A small-molecule ligand and the protein it binds are described below.
Small molecule (SMILES): O=C(O)C(=O)CO

Sequence of chain 3.B:
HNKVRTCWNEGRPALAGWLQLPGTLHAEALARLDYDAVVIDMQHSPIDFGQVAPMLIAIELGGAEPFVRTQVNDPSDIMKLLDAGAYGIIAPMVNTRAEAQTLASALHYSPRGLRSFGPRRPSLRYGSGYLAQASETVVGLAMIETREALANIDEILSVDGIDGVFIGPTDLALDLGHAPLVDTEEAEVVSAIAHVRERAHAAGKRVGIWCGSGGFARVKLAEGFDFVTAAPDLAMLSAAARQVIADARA

Binding-site contacts:
Ligand atom O1 contacts residue ASP172 of chain 3.B at 3.1 Å (salt-bridge).
Ligand atom O1 contacts residue MG1 of chain 3.K at 2.1 Å.
Ligand atom C3 contacts residue GLY169 of chain 3.B at 3.5 Å.
Ligand atom O3 contacts residue ARG70 of chain 3.B at 2.8 Å (salt-bridge).
Ligand atom C2 contacts residue MG1 of chain 3.K at 2.8 Å.
Ligand atom O2 contacts residue GLY169 of chain 3.B at 3.3 Å.
Ligand atom C2 contacts residue GLU146 of chain 3.B at 3.7 Å.
Ligand atom C2 contacts residue ARG70 of chain 3.B at 3.7 Å.
Ligand atom C2 contacts residue GLY169 of chain 3.B at 3.5 Å.
Ligand atom O3 contacts residue MG1 of chain 3.K at 2.1 Å.
Ligand atom C3 contacts residue MG1 of chain 3.K at 4.2 Å.
Ligand atom O1 contacts residue THR171 of chain 3.B at 3.2 Å (h-bond).
Ligand atom O2 contacts residue TRP211 of chain 3.B at 3.9 Å.
Ligand atom C1 contacts residue PRO170 of chain 3.B at 4.0 Å (hydrophobic).
Ligand atom C1 contacts residue ASP172 of chain 3.B at 3.8 Å.
Ligand atom C3 contacts residue TRP211 of chain 3.B at 3.5 Å (hydrophobic).
Ligand atom O2 contacts residue THR171 of chain 3.B at 2.7 Å (h-bond).
Ligand atom O4 contacts residue MET144 of chain 3.B at 3.1 Å.
Ligand atom C3 contacts residue ARG70 of chain 3.B at 3.9 Å.
Ligand atom C1 contacts residue MG1 of chain 3.K at 2.8 Å.
Ligand atom O3 contacts residue MET144 of chain 3.B at 3.3 Å.
Ligand atom O2 contacts residue ASP172 of chain 3.B at 3.8 Å.
Ligand atom O4 contacts residue ARG70 of chain 3.B at 3.0 Å (salt-bridge).
Ligand atom O1 contacts residue GLU146 of chain 3.B at 3.1 Å (salt-bridge).
Ligand atom O3 contacts residue GLU146 of chain 3.B at 3.1 Å (salt-bridge).
Ligand atom O2 contacts residue MG1 of chain 3.K at 4.0 Å.
Ligand atom O4 contacts residue GLY169 of chain 3.B at 4.2 Å.
Ligand atom O3 contacts residue ASP172 of chain 3.B at 4.2 Å.
Ligand atom C2 contacts residue MET144 of chain 3.B at 3.7 Å (hydrophobic).
Ligand atom O1 contacts residue GLY169 of chain 3.B at 3.7 Å.
Ligand atom O3 contacts residue GLY169 of chain 3.B at 4.1 Å.
Ligand atom O4 contacts residue TRP211 of chain 3.B at 3.8 Å.
Ligand atom O4 contacts residue PHE167 of chain 3.B at 3.5 Å.
Ligand atom C3 contacts residue MET144 of chain 3.B at 3.7 Å (hydrophobic).
Ligand atom C1 contacts residue THR171 of chain 3.B at 3.2 Å.
Ligand atom C1 contacts residue GLU146 of chain 3.B at 3.7 Å.
Ligand atom C3 contacts residue PRO170 of chain 3.B at 4.3 Å (hydrophobic).
Ligand atom O2 contacts residue PRO170 of chain 3.B at 3.4 Å (h-bond).
Ligand atom C1 contacts residue GLY169 of chain 3.B at 3.3 Å.
Ligand atom O4 contacts residue TRP19 of chain 3.B at 4.0 Å.